This small molecule binds to this protein.
Small molecule (SMILES): CC(=O)N[C@H]1[C@H](O[C@H]2[C@H](O)[C@@H](NC(C)=O)CO[C@@H]2CO)O[C@H](CO)[C@@H](O)[C@@H]1O

Sequence of chain 1.B:
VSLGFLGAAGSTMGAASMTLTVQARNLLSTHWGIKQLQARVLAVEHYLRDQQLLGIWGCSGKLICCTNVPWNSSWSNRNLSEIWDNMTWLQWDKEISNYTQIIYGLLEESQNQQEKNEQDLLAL

Binding-site contacts:
Ligand atom O6 contacts residue SER96 of chain 1.B at 3.9 Å.
Ligand atom C5 contacts residue SER96 of chain 1.B at 4.2 Å.
Ligand atom C8 contacts residue ASN94 of chain 1.B at 4.3 Å.
Ligand atom C7 contacts residue ASN94 of chain 1.B at 3.2 Å.
Ligand atom C3 contacts residue ASN94 of chain 1.B at 3.9 Å.
Ligand atom O5 contacts residue SER96 of chain 1.B at 3.2 Å (h-bond).
Ligand atom C1 contacts residue SER96 of chain 1.B at 3.4 Å.
Ligand atom O7 contacts residue ASN94 of chain 1.B at 3.0 Å (h-bond).
Ligand atom N2 contacts residue ASN94 of chain 1.B at 2.9 Å (h-bond).
Ligand atom C2 contacts residue ASN94 of chain 1.B at 2.5 Å.
Ligand atom C4 contacts residue ASN94 of chain 1.B at 4.4 Å.
Ligand atom C5 contacts residue ASN94 of chain 1.B at 3.8 Å.
Ligand atom C1 contacts residue ASN94 of chain 1.B at 1.5 Å.
Ligand atom O5 contacts residue ASN94 of chain 1.B at 2.5 Å (h-bond).